Sequence of chain 1.B:
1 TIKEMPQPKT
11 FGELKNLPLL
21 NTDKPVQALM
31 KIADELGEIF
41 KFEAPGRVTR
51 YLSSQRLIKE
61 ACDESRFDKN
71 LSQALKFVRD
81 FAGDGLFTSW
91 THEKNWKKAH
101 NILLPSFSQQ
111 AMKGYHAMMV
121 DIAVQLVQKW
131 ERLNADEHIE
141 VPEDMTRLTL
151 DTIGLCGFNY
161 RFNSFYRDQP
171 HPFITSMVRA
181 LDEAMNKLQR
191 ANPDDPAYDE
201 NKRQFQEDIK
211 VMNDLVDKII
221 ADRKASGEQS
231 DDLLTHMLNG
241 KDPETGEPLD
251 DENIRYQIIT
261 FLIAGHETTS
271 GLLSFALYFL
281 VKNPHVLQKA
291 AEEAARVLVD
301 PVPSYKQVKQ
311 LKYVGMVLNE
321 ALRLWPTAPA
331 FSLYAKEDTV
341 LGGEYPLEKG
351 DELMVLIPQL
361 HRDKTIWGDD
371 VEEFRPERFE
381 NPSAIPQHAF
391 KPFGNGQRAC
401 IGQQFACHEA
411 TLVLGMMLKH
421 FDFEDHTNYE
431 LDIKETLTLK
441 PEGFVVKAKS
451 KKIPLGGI

Binding-site contacts:
Ligand atom C01 contacts residue ASN319 of chain 1.A at 3.5 Å.
Ligand atom C35 contacts residue PRO382 of chain 1.A at 4.0 Å (hydrophobic).
Ligand atom O48 contacts residue CYS407 of chain 1.A at 4.0 Å.
Ligand atom C44 contacts residue LYS312 of chain 1.A at 4.0 Å.
Ligand atom C45 contacts residue LYS309 of chain 1.A at 4.0 Å.
Ligand atom C03 contacts residue ASN319 of chain 1.A at 3.2 Å.
Ligand atom C47 contacts residue GLY315 of chain 1.A at 4.1 Å.
Ligand atom O48 contacts residue ASN319 of chain 1.A at 3.5 Å (h-bond).
Ligand atom O48 contacts residue LEU318 of chain 1.A at 3.4 Å.
Ligand atom N46 contacts residue ASN319 of chain 1.A at 3.8 Å.
Ligand atom C42 contacts residue LYS309 of chain 1.A at 4.1 Å.
Ligand atom N46 contacts residue CYS407 of chain 1.A at 3.2 Å (h-bond).
Ligand atom C08 contacts residue PRO382 of chain 1.A at 4.0 Å (hydrophobic).
Ligand atom C49 contacts residue CYS407 of chain 1.A at 1.8 Å (hydrophobic).
Ligand atom C05 contacts residue ASN319 of chain 1.A at 4.0 Å.
Ligand atom C43 contacts residue LYS312 of chain 1.A at 3.5 Å.
Ligand atom C47 contacts residue CYS407 of chain 1.A at 3.0 Å (hydrophobic).
Ligand atom C37 contacts residue LYS312 of chain 1.A at 4.1 Å.
Ligand atom C06 contacts residue MET316 of chain 1.A at 3.6 Å (hydrophobic).
Ligand atom C40 contacts residue LYS312 of chain 1.A at 4.0 Å.
Ligand atom C31 contacts residue PRO382 of chain 1.A at 3.7 Å (hydrophobic).
Ligand atom C03 contacts residue GLY315 of chain 1.A at 3.5 Å.
Ligand atom C42 contacts residue LYS312 of chain 1.A at 3.5 Å.
Ligand atom C06 contacts residue PHE379 of chain 1.A at 3.6 Å (hydrophobic).
Ligand atom C01 contacts residue MET316 of chain 1.A at 3.6 Å (hydrophobic).
Ligand atom C32 contacts residue PRO382 of chain 1.A at 3.8 Å (hydrophobic).
Ligand atom C08 contacts residue LYS312 of chain 1.A at 4.2 Å.
Ligand atom C38 contacts residue GLU64 of chain 1.B at 3.7 Å.
Ligand atom C49 contacts residue ASN319 of chain 1.A at 4.1 Å.
Ligand atom C43 contacts residue LYS309 of chain 1.A at 3.0 Å.
Ligand atom C47 contacts residue ASN319 of chain 1.A at 3.6 Å.
Ligand atom C02 contacts residue GLY315 of chain 1.A at 3.9 Å.
Ligand atom C01 contacts residue GLY315 of chain 1.A at 3.6 Å.
Ligand atom C43 contacts residue GLN310 of chain 1.A at 4.1 Å.
Ligand atom C38 contacts residue LYS312 of chain 1.A at 3.9 Å.
Ligand atom O48 contacts residue GLY315 of chain 1.A at 3.0 Å (h-bond).
Ligand atom C36 contacts residue GLN397 of chain 1.B at 4.1 Å.
Ligand atom C02 contacts residue ASN319 of chain 1.A at 3.6 Å.
Ligand atom C44 contacts residue LYS309 of chain 1.A at 3.0 Å.
Ligand atom C37 contacts residue GLU64 of chain 1.B at 3.5 Å.

Sequence of chain 1.A:
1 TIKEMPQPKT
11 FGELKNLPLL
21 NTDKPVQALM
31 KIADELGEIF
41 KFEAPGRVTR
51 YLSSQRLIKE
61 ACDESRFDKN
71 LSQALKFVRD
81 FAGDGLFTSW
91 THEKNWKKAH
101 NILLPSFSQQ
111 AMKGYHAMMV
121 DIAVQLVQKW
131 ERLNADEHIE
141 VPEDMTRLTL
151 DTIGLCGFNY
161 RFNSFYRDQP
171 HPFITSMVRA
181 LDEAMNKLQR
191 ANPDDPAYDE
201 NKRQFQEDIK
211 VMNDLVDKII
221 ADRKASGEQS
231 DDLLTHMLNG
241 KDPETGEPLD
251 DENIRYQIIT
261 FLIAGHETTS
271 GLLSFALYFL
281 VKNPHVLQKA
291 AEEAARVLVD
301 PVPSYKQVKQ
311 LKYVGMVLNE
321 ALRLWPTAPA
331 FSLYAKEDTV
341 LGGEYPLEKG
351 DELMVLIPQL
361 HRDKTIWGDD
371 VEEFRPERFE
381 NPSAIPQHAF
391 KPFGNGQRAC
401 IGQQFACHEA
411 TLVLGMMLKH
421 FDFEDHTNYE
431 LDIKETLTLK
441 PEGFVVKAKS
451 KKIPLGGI

The small molecule below binds the protein below.
Small molecule (SMILES): O=C(CI)Nc1cc2cccn3->[Ru+2]45(<-n6ccccc6-c6ccccn->46)(<-n4ccccc4-c4ccccn->54)<-n4cccc1c4c23